Sequence of chain 1.C:
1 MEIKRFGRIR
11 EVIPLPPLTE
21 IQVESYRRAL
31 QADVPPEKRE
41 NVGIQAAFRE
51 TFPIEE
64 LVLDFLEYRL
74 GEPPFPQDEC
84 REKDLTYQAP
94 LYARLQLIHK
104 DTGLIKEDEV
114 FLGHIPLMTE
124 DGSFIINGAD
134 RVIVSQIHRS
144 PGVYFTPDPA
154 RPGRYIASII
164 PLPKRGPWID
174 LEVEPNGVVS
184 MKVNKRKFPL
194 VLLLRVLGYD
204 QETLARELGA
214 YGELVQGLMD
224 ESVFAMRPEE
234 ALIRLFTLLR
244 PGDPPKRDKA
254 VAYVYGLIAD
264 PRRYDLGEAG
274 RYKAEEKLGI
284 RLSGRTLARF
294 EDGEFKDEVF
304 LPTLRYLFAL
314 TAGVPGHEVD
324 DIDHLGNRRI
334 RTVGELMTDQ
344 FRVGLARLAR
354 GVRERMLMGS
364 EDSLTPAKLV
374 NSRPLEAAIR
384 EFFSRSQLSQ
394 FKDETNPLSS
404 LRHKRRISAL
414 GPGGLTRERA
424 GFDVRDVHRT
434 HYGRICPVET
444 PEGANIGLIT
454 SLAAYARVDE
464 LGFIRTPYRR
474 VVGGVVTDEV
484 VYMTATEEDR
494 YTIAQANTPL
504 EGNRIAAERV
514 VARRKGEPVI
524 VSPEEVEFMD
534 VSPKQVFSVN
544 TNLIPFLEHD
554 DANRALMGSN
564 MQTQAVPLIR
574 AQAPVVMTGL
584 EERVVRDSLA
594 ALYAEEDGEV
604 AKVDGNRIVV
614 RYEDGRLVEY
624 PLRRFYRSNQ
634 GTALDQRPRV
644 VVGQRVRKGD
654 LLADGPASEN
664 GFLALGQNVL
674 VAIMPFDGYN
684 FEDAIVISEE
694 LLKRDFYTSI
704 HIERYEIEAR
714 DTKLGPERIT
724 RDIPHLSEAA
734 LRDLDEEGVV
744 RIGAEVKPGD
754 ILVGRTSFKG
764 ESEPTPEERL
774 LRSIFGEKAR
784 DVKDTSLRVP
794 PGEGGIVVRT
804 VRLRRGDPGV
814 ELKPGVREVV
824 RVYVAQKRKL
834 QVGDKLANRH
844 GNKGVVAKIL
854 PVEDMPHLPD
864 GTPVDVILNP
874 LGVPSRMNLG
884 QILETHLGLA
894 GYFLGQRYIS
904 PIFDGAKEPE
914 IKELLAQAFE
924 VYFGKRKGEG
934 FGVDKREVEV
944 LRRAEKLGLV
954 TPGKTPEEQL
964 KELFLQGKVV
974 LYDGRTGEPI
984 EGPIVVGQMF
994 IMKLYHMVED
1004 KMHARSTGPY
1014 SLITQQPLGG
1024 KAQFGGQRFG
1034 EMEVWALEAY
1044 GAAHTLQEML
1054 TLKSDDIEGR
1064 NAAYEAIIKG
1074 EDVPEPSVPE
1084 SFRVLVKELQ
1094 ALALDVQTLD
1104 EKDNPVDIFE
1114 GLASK

The protein below binds the small molecule below.
Small molecule (SMILES): Nc1nc2c(ncn2[C@H]2C[C@H](O)[C@@H](COP(=O)(O)O)O2)c(=O)[nH]1

Binding-site contacts:
Ligand atom OP1 contacts residue ASN632 of chain 1.C at 4.0 Å.
Ligand atom C2 contacts residue GLY342 of chain 1.F at 4.2 Å.
Ligand atom O6 contacts residue PHE352 of chain 1.F at 4.1 Å.
Ligand atom N2 contacts residue GLY342 of chain 1.F at 3.0 Å.
Ligand atom C4' contacts residue PHE394 of chain 1.C at 3.9 Å (hydrophobic).
Ligand atom C6 contacts residue ILE341 of chain 1.F at 4.0 Å (hydrophobic).
Ligand atom O3' contacts residue PHE394 of chain 1.C at 3.5 Å.
Ligand atom N2 contacts residue ILE341 of chain 1.F at 3.4 Å.
Ligand atom N3 contacts residue ILE341 of chain 1.F at 4.2 Å.
Ligand atom N1 contacts residue ILE341 of chain 1.F at 3.2 Å.
Ligand atom O5' contacts residue PHE394 of chain 1.C at 4.4 Å.
Ligand atom C5' contacts residue PHE394 of chain 1.C at 3.4 Å (hydrophobic).
Ligand atom C2 contacts residue ILE341 of chain 1.F at 3.4 Å (hydrophobic).
Ligand atom C3' contacts residue PHE394 of chain 1.C at 4.3 Å (hydrophobic).
Ligand atom O6 contacts residue ILE341 of chain 1.F at 4.4 Å.

Sequence of chain 1.F:
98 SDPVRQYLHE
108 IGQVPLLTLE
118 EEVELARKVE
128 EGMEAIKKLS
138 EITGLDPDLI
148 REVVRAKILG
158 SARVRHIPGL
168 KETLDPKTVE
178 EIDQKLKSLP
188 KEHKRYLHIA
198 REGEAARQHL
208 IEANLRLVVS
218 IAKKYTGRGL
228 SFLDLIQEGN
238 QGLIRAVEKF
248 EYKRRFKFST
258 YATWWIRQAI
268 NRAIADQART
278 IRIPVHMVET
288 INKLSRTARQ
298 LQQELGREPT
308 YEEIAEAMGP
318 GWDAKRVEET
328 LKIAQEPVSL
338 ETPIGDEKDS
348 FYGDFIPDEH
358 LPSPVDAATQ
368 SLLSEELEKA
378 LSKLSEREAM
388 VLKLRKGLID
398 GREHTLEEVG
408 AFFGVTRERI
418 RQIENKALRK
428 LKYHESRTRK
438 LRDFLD